The protein below binds the small molecule below.
Small molecule (SMILES): CC(=O)NCCCCCCNC(C)=O

Sequence of chain 1.B:
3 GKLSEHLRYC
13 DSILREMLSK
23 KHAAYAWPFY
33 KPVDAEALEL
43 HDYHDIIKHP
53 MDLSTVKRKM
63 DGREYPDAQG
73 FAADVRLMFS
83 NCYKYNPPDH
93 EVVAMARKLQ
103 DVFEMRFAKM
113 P

Binding-site contacts:
Ligand atom N1 contacts residue TRP29 of chain 1.B at 4.0 Å.
Ligand atom C4 contacts residue HIS92 of chain 1.B at 4.3 Å.
Ligand atom C3 contacts residue ASN88 of chain 1.B at 4.1 Å.
Ligand atom C3 contacts residue LEU42 of chain 1.B at 3.5 Å (hydrophobic).
Ligand atom C6 contacts residue HIS92 of chain 1.B at 4.2 Å.
Ligand atom C4 contacts residue ASN88 of chain 1.B at 4.2 Å.
Ligand atom O1 contacts residue HIS92 of chain 1.B at 3.5 Å.
Ligand atom O contacts residue CYS84 of chain 1.B at 3.8 Å.
Ligand atom C2 contacts residue VAL94 of chain 1.B at 4.5 Å (hydrophobic).
Ligand atom N contacts residue VAL35 of chain 1.B at 3.9 Å.
Ligand atom N1 contacts residue VAL94 of chain 1.B at 4.3 Å.
Ligand atom C9 contacts residue MET97 of chain 1.B at 3.4 Å (hydrophobic).
Ligand atom N1 contacts residue MET97 of chain 1.B at 4.5 Å.
Ligand atom C5 contacts residue VAL94 of chain 1.B at 4.5 Å (hydrophobic).
Ligand atom C9 contacts residue VAL94 of chain 1.B at 4.3 Å (hydrophobic).
Ligand atom C9 contacts residue GLU93 of chain 1.B at 3.4 Å.
Ligand atom C7 contacts residue TRP29 of chain 1.B at 3.9 Å (hydrophobic).
Ligand atom C contacts residue VAL35 of chain 1.B at 3.6 Å (hydrophobic).
Ligand atom C contacts residue PRO30 of chain 1.B at 3.8 Å (hydrophobic).
Ligand atom C1 contacts residue ASN88 of chain 1.B at 4.2 Å.
Ligand atom C1 contacts residue VAL35 of chain 1.B at 3.6 Å (hydrophobic).
Ligand atom C contacts residue VAL94 of chain 1.B at 4.4 Å (hydrophobic).
Ligand atom N contacts residue VAL94 of chain 1.B at 4.3 Å.
Ligand atom C1 contacts residue CYS84 of chain 1.B at 4.5 Å (hydrophobic).
Ligand atom C8 contacts residue GLU93 of chain 1.B at 4.5 Å.
Ligand atom N1 contacts residue HIS92 of chain 1.B at 4.4 Å.
Ligand atom C8 contacts residue HIS92 of chain 1.B at 3.9 Å.
Ligand atom O contacts residue ASN88 of chain 1.B at 3.2 Å (h-bond).
Ligand atom O contacts residue VAL35 of chain 1.B at 4.1 Å.
Ligand atom C2 contacts residue LEU42 of chain 1.B at 4.2 Å (hydrophobic).
Ligand atom C3 contacts residue LEU40 of chain 1.B at 4.2 Å (hydrophobic).
Ligand atom C2 contacts residue ASN88 of chain 1.B at 3.7 Å.
Ligand atom C contacts residue PHE31 of chain 1.B at 3.8 Å (hydrophobic).
Ligand atom C1 contacts residue VAL94 of chain 1.B at 4.3 Å (hydrophobic).